Sequence of chain 2.A:
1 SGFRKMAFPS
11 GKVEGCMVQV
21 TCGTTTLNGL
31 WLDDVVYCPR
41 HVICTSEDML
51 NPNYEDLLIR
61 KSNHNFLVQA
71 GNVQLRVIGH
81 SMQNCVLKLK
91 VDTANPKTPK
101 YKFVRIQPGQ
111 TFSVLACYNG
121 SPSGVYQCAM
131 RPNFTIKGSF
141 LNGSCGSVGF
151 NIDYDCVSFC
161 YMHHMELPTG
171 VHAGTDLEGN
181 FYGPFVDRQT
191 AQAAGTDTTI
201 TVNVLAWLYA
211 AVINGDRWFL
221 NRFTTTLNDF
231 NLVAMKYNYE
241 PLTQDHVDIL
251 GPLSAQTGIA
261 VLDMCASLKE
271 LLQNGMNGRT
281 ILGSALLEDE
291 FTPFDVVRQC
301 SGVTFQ

This small molecule binds to this protein.
Small molecule (SMILES): O=C1CC(C(=O)N2CCN(c3ccc(CO)c(Cl)c3)CC2)=NC(=O)N1

Binding-site contacts:
Ligand atom O24 contacts residue TYR54 of chain 2.A at 3.5 Å (h-bond).
Ligand atom N16 contacts residue LEU141 of chain 2.A at 3.6 Å.
Ligand atom O24 contacts residue CYS44 of chain 2.A at 3.3 Å (h-bond).
Ligand atom C17 contacts residue GLU166 of chain 2.A at 3.9 Å.
Ligand atom O21 contacts residue GLU166 of chain 2.A at 3.3 Å.
Ligand atom C13 contacts residue HIS41 of chain 2.A at 3.8 Å.
Ligand atom C2 contacts residue CYS145 of chain 2.A at 3.8 Å (hydrophobic).
Ligand atom O24 contacts residue MET49 of chain 2.A at 3.5 Å.
Ligand atom C2 contacts residue GLY143 of chain 2.A at 3.8 Å.
Ligand atom C22 contacts residue LEU141 of chain 2.A at 3.8 Å (hydrophobic).
Ligand atom C22 contacts residue SER144 of chain 2.A at 3.8 Å.
Ligand atom O3 contacts residue ASN142 of chain 2.A at 3.3 Å.
Ligand atom N19 contacts residue GLU166 of chain 2.A at 3.0 Å (salt-bridge).
Ligand atom CL25 contacts residue ASP187 of chain 2.A at 3.4 Å.
Ligand atom O24 contacts residue HIS41 of chain 2.A at 3.7 Å.
Ligand atom O3 contacts residue CYS145 of chain 2.A at 3.8 Å.
Ligand atom C1 contacts residue LEU141 of chain 2.A at 3.6 Å (hydrophobic).
Ligand atom C23 contacts residue TYR54 of chain 2.A at 3.5 Å (hydrophobic).
Ligand atom N16 contacts residue ASN142 of chain 2.A at 3.4 Å.
Ligand atom O21 contacts residue PHE140 of chain 2.A at 3.3 Å.
Ligand atom O18 contacts residue ASN142 of chain 2.A at 3.8 Å.
Ligand atom C10 contacts residue GLN189 of chain 2.A at 3.5 Å.
Ligand atom N19 contacts residue PHE140 of chain 2.A at 3.7 Å.
Ligand atom O21 contacts residue HIS163 of chain 2.A at 2.6 Å (h-bond).
Ligand atom CL25 contacts residue ARG188 of chain 2.A at 3.5 Å.
Ligand atom C17 contacts residue ASN142 of chain 2.A at 3.8 Å.
Ligand atom C23 contacts residue ASP187 of chain 2.A at 3.3 Å.
Ligand atom C17 contacts residue LEU141 of chain 2.A at 3.6 Å (hydrophobic).
Ligand atom C20 contacts residue GLU166 of chain 2.A at 3.6 Å.
Ligand atom C12 contacts residue MET49 of chain 2.A at 3.6 Å (hydrophobic).
Ligand atom C11 contacts residue GLN189 of chain 2.A at 3.7 Å.
Ligand atom C2 contacts residue ASN142 of chain 2.A at 3.7 Å.
Ligand atom C15 contacts residue GLN189 of chain 2.A at 3.8 Å.
Ligand atom C8 contacts residue HIS41 of chain 2.A at 3.7 Å.
Ligand atom C20 contacts residue HIS163 of chain 2.A at 3.5 Å.
Ligand atom C23 contacts residue HIS41 of chain 2.A at 3.8 Å.
Ligand atom O21 contacts residue HIS172 of chain 2.A at 3.2 Å.
Ligand atom O3 contacts residue GLY143 of chain 2.A at 2.7 Å (h-bond).
Ligand atom O3 contacts residue LEU141 of chain 2.A at 3.8 Å.
Ligand atom C22 contacts residue HIS163 of chain 2.A at 3.7 Å.

Sequence of chain 1.A:
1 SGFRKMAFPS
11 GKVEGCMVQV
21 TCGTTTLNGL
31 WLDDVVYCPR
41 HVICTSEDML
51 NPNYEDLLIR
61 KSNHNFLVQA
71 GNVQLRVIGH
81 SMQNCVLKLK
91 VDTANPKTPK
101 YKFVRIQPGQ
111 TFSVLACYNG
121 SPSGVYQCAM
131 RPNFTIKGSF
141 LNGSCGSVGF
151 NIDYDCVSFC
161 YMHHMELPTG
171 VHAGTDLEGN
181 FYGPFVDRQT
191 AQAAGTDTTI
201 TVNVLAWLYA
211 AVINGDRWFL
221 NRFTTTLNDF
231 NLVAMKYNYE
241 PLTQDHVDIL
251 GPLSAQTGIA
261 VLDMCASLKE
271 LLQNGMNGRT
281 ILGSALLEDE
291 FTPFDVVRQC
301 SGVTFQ